Binding-site contacts:
Ligand atom C23 contacts residue 1IR1 of chain 3.D at 0.0 Å.
Ligand atom N09 contacts residue 1IR1 of chain 3.D at 0.4 Å (h-bond).
Ligand atom C17 contacts residue GLY274 of chain 3.A at 3.5 Å.
Ligand atom C03 contacts residue PHE278 of chain 3.A at 3.5 Å (hydrophobic).
Ligand atom C17 contacts residue 1IR1 of chain 3.D at 0.1 Å.
Ligand atom C19 contacts residue 1IR1 of chain 3.D at 0.1 Å.
Ligand atom C21 contacts residue 1IR1 of chain 3.D at 0.1 Å.
Ligand atom C05 contacts residue 1IR1 of chain 3.D at 0.1 Å.
Ligand atom S25 contacts residue 1IR1 of chain 3.D at 0.1 Å (h-bond).
Ligand atom N18 contacts residue 1IR1 of chain 3.D at 0.1 Å (h-bond).
Ligand atom C22 contacts residue PRO261 of chain 3.A at 3.5 Å (hydrophobic).
Ligand atom N11 contacts residue 1IR1 of chain 3.D at 0.4 Å (h-bond).
Ligand atom C03 contacts residue 1IR1 of chain 3.D at 0.4 Å.
Ligand atom C22 contacts residue 1IR1 of chain 3.D at 0.1 Å.
Ligand atom C13 contacts residue GLN275 of chain 3.A at 3.6 Å.
Ligand atom C24 contacts residue 1IR1 of chain 3.D at 0.0 Å.
Ligand atom N18 contacts residue TYR242 of chain 3.A at 2.8 Å (h-bond).
Ligand atom C08 contacts residue 1IR1 of chain 3.D at 0.4 Å.
Ligand atom C06 contacts residue 1IR1 of chain 3.D at 0.2 Å.
Ligand atom S25 contacts residue GLY274 of chain 3.A at 3.5 Å.
Ligand atom C13 contacts residue 1IR1 of chain 3.D at 0.3 Å.
Ligand atom C13 contacts residue TYR242 of chain 3.A at 3.5 Å (hydrophobic).
Ligand atom C07 contacts residue 1IR1 of chain 3.D at 0.3 Å.
Ligand atom N16 contacts residue 1IR1 of chain 3.D at 0.2 Å (h-bond).
Ligand atom C20 contacts residue 1IR1 of chain 3.D at 0.1 Å.
Ligand atom C08 contacts residue ILE241 of chain 3.A at 3.2 Å (hydrophobic).
Ligand atom C23 contacts residue MET262 of chain 3.A at 3.4 Å (hydrophobic).
Ligand atom C01 contacts residue 1IR1 of chain 3.D at 0.5 Å.
Ligand atom N16 contacts residue GLY274 of chain 3.A at 3.5 Å (h-bond).
Ligand atom N04 contacts residue 1IR1 of chain 3.D at 0.2 Å (h-bond).
Ligand atom C22 contacts residue MET262 of chain 3.A at 3.5 Å (hydrophobic).
Ligand atom C12 contacts residue 1IR1 of chain 3.D at 1.0 Å.
Ligand atom O02 contacts residue MET262 of chain 3.A at 3.4 Å (h-bond).
Ligand atom C15 contacts residue PHE278 of chain 3.A at 3.5 Å (hydrophobic).
Ligand atom C14 contacts residue 1IR1 of chain 3.D at 0.2 Å.
Ligand atom C14 contacts residue TYR242 of chain 3.A at 3.4 Å (hydrophobic).
Ligand atom C15 contacts residue 1IR1 of chain 3.D at 0.2 Å.
Ligand atom C10 contacts residue 1IR1 of chain 3.D at 0.3 Å.
Ligand atom C14 contacts residue GLN275 of chain 3.A at 3.4 Å.
Ligand atom O02 contacts residue 1IR1 of chain 3.D at 0.5 Å (h-bond).

Sequence of chain 3.A:
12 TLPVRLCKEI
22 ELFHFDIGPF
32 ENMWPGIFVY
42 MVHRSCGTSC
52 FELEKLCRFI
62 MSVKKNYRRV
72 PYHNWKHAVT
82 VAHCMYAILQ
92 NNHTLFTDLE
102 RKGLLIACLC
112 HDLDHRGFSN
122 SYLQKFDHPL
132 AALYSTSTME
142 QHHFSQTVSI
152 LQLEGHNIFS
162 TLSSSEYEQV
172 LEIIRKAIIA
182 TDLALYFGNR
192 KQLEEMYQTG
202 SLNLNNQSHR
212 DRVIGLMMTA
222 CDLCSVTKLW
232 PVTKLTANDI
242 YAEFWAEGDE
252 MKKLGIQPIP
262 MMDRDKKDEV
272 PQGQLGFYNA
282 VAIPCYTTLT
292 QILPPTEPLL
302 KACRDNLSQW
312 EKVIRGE

A protein and the small-molecule ligand that binds it are described below.
Small molecule (SMILES): COc1nc2cccnc2n1C1CC(Nc2nc3ccccc3s2)C1